Binding-site contacts:
Ligand atom O4 contacts residue ASP772 of chain 1.A at 3.1 Å (salt-bridge).
Ligand atom O5 contacts residue LYS931 of chain 1.A at 3.3 Å (salt-bridge).
Ligand atom O4 contacts residue ARG910 of chain 1.A at 4.5 Å.
Ligand atom O4 contacts residue ARG907 of chain 1.A at 3.5 Å.
Ligand atom C3 contacts residue ARG907 of chain 1.A at 4.5 Å.
Ligand atom O5 contacts residue ALA932 of chain 1.A at 3.4 Å (h-bond).
Ligand atom O3 contacts residue GLN867 of chain 1.A at 4.4 Å.
Ligand atom C2 contacts residue PRO905 of chain 1.A at 3.8 Å (hydrophobic).
Ligand atom O4 contacts residue ILE930 of chain 1.A at 4.5 Å.
Ligand atom O2 contacts residue THR904 of chain 1.A at 3.5 Å.
Ligand atom O3 contacts residue ARG907 of chain 1.A at 3.7 Å.
Ligand atom O2 contacts residue ASN906 of chain 1.A at 3.4 Å (h-bond).
Ligand atom C2 contacts residue ARG907 of chain 1.A at 3.5 Å.
Ligand atom O5 contacts residue ILE930 of chain 1.A at 3.9 Å.
Ligand atom C1 contacts residue ARG907 of chain 1.A at 3.7 Å.
Ligand atom C4 contacts residue ASP772 of chain 1.A at 4.0 Å.
Ligand atom O1 contacts residue THR904 of chain 1.A at 2.8 Å.
Ligand atom C6 contacts residue ILE930 of chain 1.A at 3.9 Å (hydrophobic).
Ligand atom O1 contacts residue ALA908 of chain 1.A at 4.4 Å.
Ligand atom C1 contacts residue ASN906 of chain 1.A at 3.9 Å.
Ligand atom O1 contacts residue PRO905 of chain 1.A at 3.0 Å (h-bond).
Ligand atom C2 contacts residue THR904 of chain 1.A at 3.6 Å.
Ligand atom O1 contacts residue ARG907 of chain 1.A at 2.6 Å (salt-bridge).
Ligand atom O2 contacts residue GLN903 of chain 1.A at 4.3 Å.
Ligand atom O2 contacts residue PRO905 of chain 1.A at 3.6 Å.
Ligand atom C6 contacts residue LYS931 of chain 1.A at 4.0 Å.
Ligand atom C4 contacts residue ARG907 of chain 1.A at 3.9 Å.
Ligand atom C5 contacts residue ILE930 of chain 1.A at 3.5 Å (hydrophobic).
Ligand atom C2 contacts residue ASN906 of chain 1.A at 3.4 Å.
Ligand atom C3 contacts residue THR904 of chain 1.A at 3.6 Å.
Ligand atom C4 contacts residue THR904 of chain 1.A at 4.5 Å.
Ligand atom O1 contacts residue ASN906 of chain 1.A at 2.4 Å (h-bond).
Ligand atom O3 contacts residue ASP772 of chain 1.A at 4.0 Å.
Ligand atom C6 contacts residue ALA932 of chain 1.A at 3.7 Å (hydrophobic).
Ligand atom N2 contacts residue ALA932 of chain 1.A at 2.6 Å (h-bond).

A small-molecule ligand and the protein it binds are described below.
Small molecule (SMILES): NC(=O)CN(CC(=O)O)CC(=O)O

Sequence of chain 1.A:
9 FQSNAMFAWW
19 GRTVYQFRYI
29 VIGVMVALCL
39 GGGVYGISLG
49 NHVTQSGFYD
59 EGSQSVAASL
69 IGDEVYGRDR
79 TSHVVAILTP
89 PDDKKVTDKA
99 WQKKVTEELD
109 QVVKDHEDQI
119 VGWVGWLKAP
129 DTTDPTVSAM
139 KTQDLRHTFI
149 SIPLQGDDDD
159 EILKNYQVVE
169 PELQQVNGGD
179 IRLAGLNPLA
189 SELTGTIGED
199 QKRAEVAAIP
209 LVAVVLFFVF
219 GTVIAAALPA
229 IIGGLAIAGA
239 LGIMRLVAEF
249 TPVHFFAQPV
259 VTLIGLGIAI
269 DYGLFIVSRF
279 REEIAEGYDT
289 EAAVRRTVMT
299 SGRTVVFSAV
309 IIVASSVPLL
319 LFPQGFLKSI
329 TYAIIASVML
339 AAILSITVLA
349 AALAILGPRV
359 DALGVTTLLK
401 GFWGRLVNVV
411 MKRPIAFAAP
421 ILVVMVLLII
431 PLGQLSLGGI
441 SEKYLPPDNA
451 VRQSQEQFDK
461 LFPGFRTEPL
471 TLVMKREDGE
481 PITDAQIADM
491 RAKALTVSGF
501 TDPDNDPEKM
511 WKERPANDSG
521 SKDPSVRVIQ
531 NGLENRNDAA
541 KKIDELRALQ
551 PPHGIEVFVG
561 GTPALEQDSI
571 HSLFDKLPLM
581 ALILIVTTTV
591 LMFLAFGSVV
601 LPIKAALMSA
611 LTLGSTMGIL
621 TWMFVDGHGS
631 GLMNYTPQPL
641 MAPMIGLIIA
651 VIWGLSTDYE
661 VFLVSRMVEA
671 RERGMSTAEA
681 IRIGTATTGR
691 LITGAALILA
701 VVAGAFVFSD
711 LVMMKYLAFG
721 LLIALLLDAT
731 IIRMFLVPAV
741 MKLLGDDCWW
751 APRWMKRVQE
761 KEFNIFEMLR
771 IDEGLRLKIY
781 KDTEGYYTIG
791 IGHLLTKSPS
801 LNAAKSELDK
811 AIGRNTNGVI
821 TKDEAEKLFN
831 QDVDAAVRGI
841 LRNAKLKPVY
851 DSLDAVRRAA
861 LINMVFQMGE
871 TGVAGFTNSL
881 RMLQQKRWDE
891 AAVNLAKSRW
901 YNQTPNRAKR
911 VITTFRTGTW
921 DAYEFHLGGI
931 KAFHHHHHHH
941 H